This protein binds this small molecule.
Small molecule (SMILES): CC(=O)N[C@@H]1[C@@H](O)[C@H](O)[C@@H](CO)O[C@H]1O

Sequence of chain 1.D:
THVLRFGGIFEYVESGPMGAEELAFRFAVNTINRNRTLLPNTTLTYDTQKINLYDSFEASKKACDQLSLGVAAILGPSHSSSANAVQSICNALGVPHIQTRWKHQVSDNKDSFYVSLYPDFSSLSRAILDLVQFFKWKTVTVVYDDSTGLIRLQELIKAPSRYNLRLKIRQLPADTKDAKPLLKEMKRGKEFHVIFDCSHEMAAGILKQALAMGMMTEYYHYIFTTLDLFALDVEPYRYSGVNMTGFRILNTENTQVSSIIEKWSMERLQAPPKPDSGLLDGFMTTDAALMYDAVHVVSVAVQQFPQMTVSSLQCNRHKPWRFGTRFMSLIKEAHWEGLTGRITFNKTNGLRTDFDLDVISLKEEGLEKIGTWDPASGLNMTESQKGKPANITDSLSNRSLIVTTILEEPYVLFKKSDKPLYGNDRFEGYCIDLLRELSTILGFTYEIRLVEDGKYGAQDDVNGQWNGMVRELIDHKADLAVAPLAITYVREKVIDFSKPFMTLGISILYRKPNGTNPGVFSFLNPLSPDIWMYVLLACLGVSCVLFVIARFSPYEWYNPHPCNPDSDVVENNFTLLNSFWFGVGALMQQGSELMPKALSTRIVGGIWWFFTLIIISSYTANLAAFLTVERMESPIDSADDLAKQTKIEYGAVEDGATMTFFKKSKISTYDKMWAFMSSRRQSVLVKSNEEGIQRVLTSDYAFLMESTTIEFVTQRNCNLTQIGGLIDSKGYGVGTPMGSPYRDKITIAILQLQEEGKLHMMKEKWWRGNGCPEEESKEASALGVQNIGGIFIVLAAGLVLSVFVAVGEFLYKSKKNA

Binding-site contacts:
Ligand atom C2 contacts residue ASN412 of chain 1.D at 2.3 Å.
Ligand atom N2 contacts residue ASN412 of chain 1.D at 2.6 Å (h-bond).
Ligand atom C4 contacts residue ASN412 of chain 1.D at 4.3 Å.
Ligand atom O5 contacts residue ASN412 of chain 1.D at 2.7 Å (h-bond).
Ligand atom O6 contacts residue ASN412 of chain 1.D at 4.0 Å.
Ligand atom O7 contacts residue ASN412 of chain 1.D at 3.7 Å.
Ligand atom C1 contacts residue ASN412 of chain 1.D at 2.0 Å.
Ligand atom C3 contacts residue ASN412 of chain 1.D at 3.8 Å.
Ligand atom C7 contacts residue ASN412 of chain 1.D at 3.5 Å.
Ligand atom C6 contacts residue ASN412 of chain 1.D at 4.4 Å.
Ligand atom C5 contacts residue ASN412 of chain 1.D at 4.0 Å.